Sequence of chain 1.D:
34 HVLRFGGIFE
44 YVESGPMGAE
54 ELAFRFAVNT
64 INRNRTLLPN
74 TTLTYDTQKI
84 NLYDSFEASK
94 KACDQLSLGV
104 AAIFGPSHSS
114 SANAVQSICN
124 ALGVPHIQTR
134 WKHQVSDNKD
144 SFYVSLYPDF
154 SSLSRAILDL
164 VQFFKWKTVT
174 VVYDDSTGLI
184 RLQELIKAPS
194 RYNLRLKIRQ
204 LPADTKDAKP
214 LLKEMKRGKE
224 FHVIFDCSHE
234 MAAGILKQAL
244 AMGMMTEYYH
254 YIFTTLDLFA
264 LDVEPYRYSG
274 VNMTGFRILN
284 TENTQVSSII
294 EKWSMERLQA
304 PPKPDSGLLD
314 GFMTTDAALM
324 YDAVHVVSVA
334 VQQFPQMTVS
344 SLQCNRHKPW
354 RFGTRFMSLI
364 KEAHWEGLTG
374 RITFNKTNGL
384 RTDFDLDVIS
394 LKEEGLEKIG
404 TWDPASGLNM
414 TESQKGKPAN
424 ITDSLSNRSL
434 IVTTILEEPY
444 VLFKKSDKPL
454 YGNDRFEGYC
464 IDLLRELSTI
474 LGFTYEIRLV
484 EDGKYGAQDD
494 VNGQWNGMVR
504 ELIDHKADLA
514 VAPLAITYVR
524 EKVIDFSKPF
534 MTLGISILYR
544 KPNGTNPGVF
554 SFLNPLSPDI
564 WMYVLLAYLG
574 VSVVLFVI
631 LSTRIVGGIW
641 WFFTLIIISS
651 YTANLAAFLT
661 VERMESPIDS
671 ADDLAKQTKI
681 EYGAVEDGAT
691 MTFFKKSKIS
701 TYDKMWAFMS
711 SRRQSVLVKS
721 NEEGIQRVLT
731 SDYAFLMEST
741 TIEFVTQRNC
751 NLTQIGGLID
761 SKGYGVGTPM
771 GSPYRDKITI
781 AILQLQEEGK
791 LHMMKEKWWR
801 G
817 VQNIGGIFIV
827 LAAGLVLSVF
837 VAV

Binding-site contacts:
Ligand atom O6 contacts residue THR414 of chain 1.D at 4.0 Å.
Ligand atom O7 contacts residue GLN417 of chain 1.D at 3.9 Å.
Ligand atom O7 contacts residue ASN412 of chain 1.D at 3.8 Å.
Ligand atom O5 contacts residue ASN412 of chain 1.D at 2.4 Å (h-bond).
Ligand atom C2 contacts residue ASN412 of chain 1.D at 2.5 Å.
Ligand atom C7 contacts residue ASN412 of chain 1.D at 3.6 Å.
Ligand atom N2 contacts residue ASN412 of chain 1.D at 2.9 Å (h-bond).
Ligand atom C3 contacts residue ASN412 of chain 1.D at 3.8 Å.
Ligand atom C4 contacts residue ASN412 of chain 1.D at 4.3 Å.
Ligand atom C1 contacts residue ASN412 of chain 1.D at 1.4 Å.
Ligand atom C5 contacts residue ASN412 of chain 1.D at 3.7 Å.

The small molecule below binds the protein below.
Small molecule (SMILES): CC(=O)N[C@@H]1[C@@H](O)[C@H](O)[C@@H](CO)O[C@H]1O